A protein and the small-molecule ligand that binds it are described below.
Small molecule (SMILES): CC(=O)N[C@H]1[C@H](O[C@H]2[C@H](O)[C@@H](NC(C)=O)CO[C@@H]2CO)O[C@H](CO)[C@@H](O[C@@H]2O[C@H](CO)[C@@H](O)[C@H](O)[C@@H]2O)[C@@H]1O

Sequence of chain 1.F:
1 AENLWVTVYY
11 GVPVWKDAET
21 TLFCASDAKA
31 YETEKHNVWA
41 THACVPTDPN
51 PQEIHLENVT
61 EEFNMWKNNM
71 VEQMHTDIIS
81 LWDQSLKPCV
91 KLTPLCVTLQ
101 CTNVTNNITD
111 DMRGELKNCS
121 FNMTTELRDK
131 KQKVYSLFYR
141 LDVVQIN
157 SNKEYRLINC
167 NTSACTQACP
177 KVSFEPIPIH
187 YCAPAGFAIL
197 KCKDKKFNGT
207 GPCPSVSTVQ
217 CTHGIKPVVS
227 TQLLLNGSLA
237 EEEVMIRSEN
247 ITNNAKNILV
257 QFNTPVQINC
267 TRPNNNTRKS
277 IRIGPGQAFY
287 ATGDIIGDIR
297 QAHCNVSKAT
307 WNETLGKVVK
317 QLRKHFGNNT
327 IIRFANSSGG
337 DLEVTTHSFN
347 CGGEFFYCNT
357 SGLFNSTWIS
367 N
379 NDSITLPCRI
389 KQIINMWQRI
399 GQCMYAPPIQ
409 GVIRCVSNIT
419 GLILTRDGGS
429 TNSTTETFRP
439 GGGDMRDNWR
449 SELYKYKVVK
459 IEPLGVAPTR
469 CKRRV

Binding-site contacts:
Ligand atom C7 contacts residue ASN332 of chain 1.F at 3.3 Å.
Ligand atom O7 contacts residue SER357 of chain 1.F at 3.8 Å.
Ligand atom C2 contacts residue SER357 of chain 1.F at 4.3 Å.
Ligand atom C1 contacts residue SER357 of chain 1.F at 4.0 Å.
Ligand atom C7 contacts residue NAG1 of chain 1.JA at 4.2 Å.
Ligand atom C7 contacts residue SER357 of chain 1.F at 4.5 Å.
Ligand atom C5 contacts residue NAG2 of chain 1.JA at 3.4 Å.
Ligand atom C4 contacts residue ASN332 of chain 1.F at 4.2 Å.
Ligand atom C2 contacts residue ASN332 of chain 1.F at 2.4 Å.
Ligand atom C5 contacts residue ASN332 of chain 1.F at 3.7 Å.
Ligand atom C8 contacts residue ASN332 of chain 1.F at 4.4 Å.
Ligand atom C1 contacts residue NAG2 of chain 1.JA at 4.3 Å.
Ligand atom C1 contacts residue ASN332 of chain 1.F at 1.4 Å.
Ligand atom O4 contacts residue NAG2 of chain 1.JA at 3.3 Å (h-bond).
Ligand atom O7 contacts residue NAG1 of chain 1.JA at 3.1 Å (h-bond).
Ligand atom C6 contacts residue NAG1 of chain 1.KA at 3.8 Å.
Ligand atom O7 contacts residue ASN332 of chain 1.F at 3.5 Å (h-bond).
Ligand atom O5 contacts residue ASN332 of chain 1.F at 2.4 Å (h-bond).
Ligand atom C4 contacts residue NAG2 of chain 1.JA at 3.8 Å.
Ligand atom C8 contacts residue SER333 of chain 1.F at 3.6 Å.
Ligand atom O3 contacts residue NAG2 of chain 1.JA at 4.4 Å.
Ligand atom O5 contacts residue NAG1 of chain 1.KA at 4.4 Å.
Ligand atom O5 contacts residue NAG2 of chain 1.JA at 4.5 Å.
Ligand atom C7 contacts residue SER333 of chain 1.F at 4.1 Å.
Ligand atom N2 contacts residue ASN332 of chain 1.F at 2.8 Å (h-bond).
Ligand atom O7 contacts residue ASN355 of chain 1.F at 3.9 Å.
Ligand atom C8 contacts residue THR341 of chain 1.F at 3.7 Å.
Ligand atom O6 contacts residue NAG1 of chain 1.KA at 3.4 Å.
Ligand atom O5 contacts residue NAG2 of chain 1.JA at 4.1 Å.
Ligand atom C6 contacts residue NAG2 of chain 1.JA at 3.8 Å.
Ligand atom O5 contacts residue SER357 of chain 1.F at 4.1 Å.
Ligand atom C6 contacts residue MAN5 of chain 1.JA at 4.4 Å.
Ligand atom N2 contacts residue SER333 of chain 1.F at 3.7 Å.
Ligand atom O6 contacts residue MAN5 of chain 1.JA at 4.4 Å.
Ligand atom C3 contacts residue NAG2 of chain 1.JA at 4.0 Å.
Ligand atom C3 contacts residue ASN332 of chain 1.F at 3.7 Å.